The protein below binds the small molecule below.
Small molecule (SMILES): N#C[C@H](O)c1ccccc1

Binding-site contacts:
Ligand atom C4 contacts residue PHE490 of chain 1.A at 3.9 Å (hydrophobic).
Ligand atom C2 contacts residue PRO494 of chain 1.A at 4.0 Å (hydrophobic).
Ligand atom C2 contacts residue ILE121 of chain 1.A at 3.8 Å (hydrophobic).
Ligand atom C6 contacts residue SER125 of chain 1.A at 3.8 Å.
Ligand atom C3 contacts residue PHE490 of chain 1.A at 3.6 Å (hydrophobic).
Ligand atom C7 contacts residue TYR492 of chain 1.A at 3.2 Å (hydrophobic).
Ligand atom C8 contacts residue ILE121 of chain 1.A at 3.9 Å (hydrophobic).
Ligand atom C3 contacts residue ILE121 of chain 1.A at 3.7 Å (hydrophobic).
Ligand atom C6 contacts residue PHE490 of chain 1.A at 4.0 Å (hydrophobic).
Ligand atom C1 contacts residue ILE121 of chain 1.A at 3.9 Å (hydrophobic).
Ligand atom O10 contacts residue PRO491 of chain 1.A at 3.4 Å.
Ligand atom N9 contacts residue ILE121 of chain 1.A at 3.6 Å.
Ligand atom C4 contacts residue PHE501 of chain 1.A at 3.5 Å (hydrophobic).
Ligand atom C3 contacts residue PHE501 of chain 1.A at 3.5 Å (hydrophobic).
Ligand atom O10 contacts residue TYR492 of chain 1.A at 3.2 Å (h-bond).
Ligand atom C5 contacts residue SER125 of chain 1.A at 3.5 Å.
Ligand atom C5 contacts residue ILE121 of chain 1.A at 3.7 Å (hydrophobic).
Ligand atom C5 contacts residue PHE490 of chain 1.A at 4.0 Å (hydrophobic).
Ligand atom C3 contacts residue PRO494 of chain 1.A at 4.0 Å (hydrophobic).
Ligand atom C7 contacts residue PHE490 of chain 1.A at 4.3 Å (hydrophobic).
Ligand atom C1 contacts residue PHE490 of chain 1.A at 3.9 Å (hydrophobic).
Ligand atom C2 contacts residue TYR492 of chain 1.A at 3.5 Å (hydrophobic).
Ligand atom C4 contacts residue TRP129 of chain 1.A at 4.3 Å (hydrophobic).
Ligand atom C1 contacts residue TYR492 of chain 1.A at 3.9 Å (hydrophobic).
Ligand atom C6 contacts residue ILE121 of chain 1.A at 3.6 Å (hydrophobic).
Ligand atom N9 contacts residue TYR492 of chain 1.A at 4.2 Å.
Ligand atom C4 contacts residue ILE121 of chain 1.A at 3.7 Å (hydrophobic).
Ligand atom C8 contacts residue TYR492 of chain 1.A at 3.8 Å (hydrophobic).
Ligand atom C2 contacts residue PHE490 of chain 1.A at 3.6 Å (hydrophobic).
Ligand atom O10 contacts residue PHE490 of chain 1.A at 3.7 Å.

Sequence of chain 1.A:
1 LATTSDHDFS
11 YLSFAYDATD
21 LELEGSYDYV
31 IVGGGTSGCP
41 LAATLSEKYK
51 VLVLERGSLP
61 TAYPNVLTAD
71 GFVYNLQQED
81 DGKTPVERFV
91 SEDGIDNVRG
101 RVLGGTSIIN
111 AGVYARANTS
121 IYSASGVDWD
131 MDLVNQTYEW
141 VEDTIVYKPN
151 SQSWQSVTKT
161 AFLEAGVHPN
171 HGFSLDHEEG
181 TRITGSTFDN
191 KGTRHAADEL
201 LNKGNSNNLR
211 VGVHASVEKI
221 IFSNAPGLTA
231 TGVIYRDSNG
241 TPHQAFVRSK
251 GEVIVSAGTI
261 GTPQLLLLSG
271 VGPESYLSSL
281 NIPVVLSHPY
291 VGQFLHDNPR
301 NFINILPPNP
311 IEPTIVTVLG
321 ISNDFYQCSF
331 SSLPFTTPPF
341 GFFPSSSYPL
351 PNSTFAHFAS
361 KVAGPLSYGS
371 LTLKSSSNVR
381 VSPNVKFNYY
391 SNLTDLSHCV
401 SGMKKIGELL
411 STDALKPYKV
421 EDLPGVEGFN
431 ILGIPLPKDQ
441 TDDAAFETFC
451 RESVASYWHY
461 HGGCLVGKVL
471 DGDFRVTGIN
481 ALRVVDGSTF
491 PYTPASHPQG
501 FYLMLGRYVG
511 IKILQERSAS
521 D